Sequence of chain 1.A:
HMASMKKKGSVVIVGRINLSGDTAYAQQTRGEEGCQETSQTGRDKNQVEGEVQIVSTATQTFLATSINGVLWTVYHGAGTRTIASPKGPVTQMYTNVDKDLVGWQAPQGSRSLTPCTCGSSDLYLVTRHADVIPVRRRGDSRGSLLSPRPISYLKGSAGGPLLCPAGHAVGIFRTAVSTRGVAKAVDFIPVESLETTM

Binding-site contacts:
Ligand atom O9 contacts residue GLY158 of chain 1.A at 3.0 Å (h-bond).
Ligand atom O3 contacts residue ALA178 of chain 1.A at 2.9 Å (h-bond).
Ligand atom N3 contacts residue ALA160 of chain 1.A at 3.4 Å.
Ligand atom N1 contacts residue ALA178 of chain 1.A at 2.9 Å (h-bond).
Ligand atom C20 contacts residue ALA178 of chain 1.A at 3.7 Å (hydrophobic).
Ligand atom C31 contacts residue ASP102 of chain 1.A at 3.7 Å.
Ligand atom O1 contacts residue ALA178 of chain 1.A at 3.5 Å (h-bond).
Ligand atom C11 contacts residue HIS78 of chain 1.A at 3.5 Å.
Ligand atom C5 contacts residue LEU156 of chain 1.A at 3.6 Å (hydrophobic).
Ligand atom C1 contacts residue PHE175 of chain 1.A at 3.4 Å (hydrophobic).
Ligand atom O5 contacts residue HIS78 of chain 1.A at 3.4 Å.
Ligand atom C14 contacts residue ASP100 of chain 1.A at 3.4 Å.
Ligand atom O9 contacts residue SER159 of chain 1.A at 3.4 Å (h-bond).
Ligand atom O4 contacts residue GLY158 of chain 1.A at 3.2 Å.
Ligand atom N2 contacts residue HIS78 of chain 1.A at 3.3 Å (h-bond).
Ligand atom O4 contacts residue ALA160 of chain 1.A at 3.5 Å (h-bond).
Ligand atom C16 contacts residue VAL99 of chain 1.A at 3.4 Å (hydrophobic).
Ligand atom S1 contacts residue GLY158 of chain 1.A at 3.7 Å.
Ligand atom O9 contacts residue ALA160 of chain 1.A at 3.4 Å (h-bond).
Ligand atom N3 contacts residue HIS78 of chain 1.A at 3.1 Å (h-bond).
Ligand atom O4 contacts residue SER159 of chain 1.A at 3.7 Å.
Ligand atom C29 contacts residue GLN62 of chain 1.A at 3.4 Å.
Ligand atom C15 contacts residue HIS78 of chain 1.A at 3.7 Å.
Ligand atom C1 contacts residue ARG176 of chain 1.A at 3.7 Å.
Ligand atom C23 contacts residue HIS78 of chain 1.A at 3.4 Å.
Ligand atom C31 contacts residue THR177 of chain 1.A at 3.5 Å.
Ligand atom C27 contacts residue HIS78 of chain 1.A at 3.4 Å.
Ligand atom C14 contacts residue VAL99 of chain 1.A at 3.5 Å (hydrophobic).
Ligand atom O3 contacts residue THR177 of chain 1.A at 3.1 Å.
Ligand atom N2 contacts residue ARG176 of chain 1.A at 3.0 Å (salt-bridge).
Ligand atom O9 contacts residue LYS157 of chain 1.A at 3.6 Å.
Ligand atom C32 contacts residue HIS78 of chain 1.A at 3.4 Å.
Ligand atom C32 contacts residue GLY79 of chain 1.A at 3.6 Å.
Ligand atom F1 contacts residue ARG176 of chain 1.A at 3.4 Å.
Ligand atom O6 contacts residue GLY158 of chain 1.A at 3.0 Å (h-bond).
Ligand atom O4 contacts residue PHE64 of chain 1.A at 3.4 Å.
Ligand atom C4 contacts residue ALA160 of chain 1.A at 3.4 Å (hydrophobic).
Ligand atom C13 contacts residue ALA178 of chain 1.A at 3.7 Å (hydrophobic).
Ligand atom O9 contacts residue LEU156 of chain 1.A at 3.5 Å (h-bond).
Ligand atom C16 contacts residue ASP102 of chain 1.A at 3.7 Å.

A small-molecule ligand and the protein it binds are described below.
Small molecule (SMILES): CC(C)(C)OC(=O)N[C@H]1CCCCC/C=C\[C@@H]2C[C@@]2(C(=O)NS(=O)(=O)C2CC2)NC(=O)[C@@H]2C[C@@H](OC(=O)n3cc4cccc(F)c4c3)CN2C1=O